The protein below binds the small molecule below.
Small molecule (SMILES): CC(=O)N[C@H]1[C@H](O[C@H]2[C@H](O)[C@@H](NC(C)=O)CO[C@@H]2CO[C@@H]2O[C@@H](C)[C@@H](O)[C@@H](O)[C@@H]2O)O[C@H](CO)[C@@H](O[C@@H]2O[C@H](CO[C@H]3O[C@H](CO)[C@@H](O)[C@H](O)[C@@H]3O)[C@@H](O)[C@H](O[C@H]3O[C@H](CO)[C@@H](O)[C@H](O)[C@@H]3O)[C@@H]2O)[C@@H]1O

Sequence of chain 1.A:
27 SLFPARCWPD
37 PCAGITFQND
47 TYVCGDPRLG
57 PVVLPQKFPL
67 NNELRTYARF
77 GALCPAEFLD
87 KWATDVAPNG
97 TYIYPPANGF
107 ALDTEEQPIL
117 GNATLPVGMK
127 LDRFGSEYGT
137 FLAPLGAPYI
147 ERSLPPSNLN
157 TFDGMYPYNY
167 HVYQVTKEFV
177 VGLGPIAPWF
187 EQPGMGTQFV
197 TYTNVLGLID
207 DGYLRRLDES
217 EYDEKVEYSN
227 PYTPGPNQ

Binding-site contacts:
Ligand atom O3 contacts residue TYR198 of chain 1.A at 4.3 Å.
Ligand atom C7 contacts residue ASN118 of chain 1.A at 3.4 Å.
Ligand atom C5 contacts residue TYR198 of chain 1.A at 4.0 Å (hydrophobic).
Ligand atom O7 contacts residue ASN118 of chain 1.A at 3.3 Å (h-bond).
Ligand atom O5 contacts residue TYR198 of chain 1.A at 3.8 Å.
Ligand atom O3 contacts residue VAL176 of chain 1.A at 4.2 Å.
Ligand atom C8 contacts residue LEU116 of chain 1.A at 4.1 Å (hydrophobic).
Ligand atom C2 contacts residue ASN118 of chain 1.A at 2.5 Å.
Ligand atom C3 contacts residue ASN118 of chain 1.A at 3.8 Å.
Ligand atom C2 contacts residue TYR198 of chain 1.A at 4.4 Å (hydrophobic).
Ligand atom C5 contacts residue TYR198 of chain 1.A at 4.0 Å (hydrophobic).
Ligand atom C6 contacts residue TYR198 of chain 1.A at 3.9 Å (hydrophobic).
Ligand atom C4 contacts residue ASN118 of chain 1.A at 4.2 Å.
Ligand atom C4 contacts residue TYR198 of chain 1.A at 3.7 Å (hydrophobic).
Ligand atom C3 contacts residue TYR198 of chain 1.A at 4.0 Å (hydrophobic).
Ligand atom C1 contacts residue TYR198 of chain 1.A at 3.4 Å (hydrophobic).
Ligand atom C1 contacts residue ASN118 of chain 1.A at 1.4 Å.
Ligand atom C5 contacts residue ASN118 of chain 1.A at 3.6 Å.
Ligand atom N2 contacts residue ASN118 of chain 1.A at 3.0 Å (h-bond).
Ligand atom C8 contacts residue ASN118 of chain 1.A at 4.4 Å.
Ligand atom C8 contacts residue GLY117 of chain 1.A at 4.2 Å.
Ligand atom O5 contacts residue ASN118 of chain 1.A at 2.2 Å (h-bond).